A small-molecule ligand and the protein it binds are described below.
Small molecule (SMILES): O=c1[nH]cnc2c1ncn2[C@@H]1O[C@H](COP(=O)(O)O)[C@@H](O)[C@H]1O

Sequence of chain 1.B:
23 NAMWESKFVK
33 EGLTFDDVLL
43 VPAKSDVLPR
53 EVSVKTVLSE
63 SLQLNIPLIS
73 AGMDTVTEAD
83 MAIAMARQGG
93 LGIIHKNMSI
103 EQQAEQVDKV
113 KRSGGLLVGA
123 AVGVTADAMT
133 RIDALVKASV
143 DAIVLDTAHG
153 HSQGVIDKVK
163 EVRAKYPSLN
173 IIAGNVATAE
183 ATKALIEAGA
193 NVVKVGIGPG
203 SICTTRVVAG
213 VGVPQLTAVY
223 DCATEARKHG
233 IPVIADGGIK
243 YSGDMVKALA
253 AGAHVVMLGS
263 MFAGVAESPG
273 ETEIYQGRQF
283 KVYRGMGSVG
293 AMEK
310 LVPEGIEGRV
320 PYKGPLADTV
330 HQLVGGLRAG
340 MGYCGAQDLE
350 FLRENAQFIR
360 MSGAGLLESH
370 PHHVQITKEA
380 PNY

Binding-site contacts:
Ligand atom O6 contacts residue GLY289 of chain 1.B at 2.5 Å (h-bond).
Ligand atom O1P contacts residue GLY202 of chain 1.B at 3.2 Å.
Ligand atom N7 contacts residue MET288 of chain 1.B at 2.9 Å (h-bond).
Ligand atom C3' contacts residue MET75 of chain 1.B at 3.5 Å (hydrophobic).
Ligand atom C6 contacts residue MET288 of chain 1.B at 3.6 Å (hydrophobic).
Ligand atom O6 contacts residue GLY314 of chain 1.B at 3.5 Å.
Ligand atom C5 contacts residue ILE204 of chain 1.B at 3.6 Å (hydrophobic).
Ligand atom N1 contacts residue GLU313 of chain 1.B at 2.7 Å (salt-bridge).
Ligand atom O6 contacts residue MET288 of chain 1.B at 3.0 Å (h-bond).
Ligand atom O3P contacts residue GLY261 of chain 1.B at 3.7 Å.
Ligand atom O3' contacts residue ALA73 of chain 1.B at 3.3 Å.
Ligand atom C2 contacts residue 8L11 of chain 1.J at 3.2 Å.
Ligand atom O5' contacts residue GLY239 of chain 1.B at 3.2 Å.
Ligand atom O2P contacts residue SER262 of chain 1.B at 3.7 Å.
Ligand atom N7 contacts residue ILE204 of chain 1.B at 3.5 Å.
Ligand atom C6 contacts residue GLU313 of chain 1.B at 3.7 Å.
Ligand atom N3 contacts residue 8L11 of chain 1.J at 3.5 Å (h-bond).
Ligand atom C2 contacts residue CYS205 of chain 1.B at 3.4 Å (hydrophobic).
Ligand atom O6 contacts residue GLY287 of chain 1.B at 3.2 Å.
Ligand atom C3' contacts residue ASP238 of chain 1.B at 3.7 Å.
Ligand atom N1 contacts residue 8L11 of chain 1.J at 3.5 Å (h-bond).
Ligand atom O3' contacts residue ASP238 of chain 1.B at 2.7 Å (salt-bridge).
Ligand atom O3' contacts residue MET75 of chain 1.B at 3.7 Å.
Ligand atom C6 contacts residue GLY289 of chain 1.B at 3.2 Å.
Ligand atom C2' contacts residue ASP238 of chain 1.B at 3.5 Å.
Ligand atom O2' contacts residue ASN177 of chain 1.B at 3.4 Å (h-bond).
Ligand atom O3P contacts residue TYR285 of chain 1.B at 2.6 Å (h-bond).
Ligand atom C5 contacts residue MET288 of chain 1.B at 3.6 Å (hydrophobic).
Ligand atom C8 contacts residue MET75 of chain 1.B at 3.8 Å (hydrophobic).
Ligand atom O2P contacts residue GLY261 of chain 1.B at 3.3 Å (h-bond).
Ligand atom C2 contacts residue GLU313 of chain 1.B at 3.4 Å.
Ligand atom O1P contacts residue SER203 of chain 1.B at 2.6 Å (h-bond).
Ligand atom O2' contacts residue ASP238 of chain 1.B at 2.2 Å (salt-bridge).
Ligand atom C5' contacts residue MET75 of chain 1.B at 3.6 Å (hydrophobic).
Ligand atom O1P contacts residue GLY240 of chain 1.B at 3.5 Å (h-bond).
Ligand atom O3P contacts residue SER203 of chain 1.B at 3.3 Å (h-bond).
Ligand atom N3 contacts residue CYS205 of chain 1.B at 3.7 Å.
Ligand atom N7 contacts residue GLY287 of chain 1.B at 3.8 Å.
Ligand atom O3P contacts residue SER262 of chain 1.B at 3.0 Å (h-bond).
Ligand atom C8 contacts residue ILE204 of chain 1.B at 3.7 Å (hydrophobic).